The small molecule below binds the protein below.
Small molecule (SMILES): CC(=O)N[C@@H]1[C@@H](O)[C@H](O)[C@@H](CO)O[C@H]1O

Binding-site contacts:
Ligand atom O7 contacts residue SER60 of chain 1.B at 4.2 Å.
Ligand atom C3 contacts residue THR29 of chain 1.B at 4.1 Å.
Ligand atom O7 contacts residue PHE59 of chain 1.B at 2.5 Å (h-bond).
Ligand atom C7 contacts residue ASN30 of chain 1.B at 4.2 Å.
Ligand atom O7 contacts residue ASN30 of chain 1.B at 3.5 Å.
Ligand atom O6 contacts residue TYR28 of chain 1.B at 4.4 Å.
Ligand atom C4 contacts residue ASN61 of chain 1.B at 4.2 Å.
Ligand atom O6 contacts residue ASN61 of chain 1.B at 4.4 Å.
Ligand atom C7 contacts residue PHE59 of chain 1.B at 3.2 Å (hydrophobic).
Ligand atom C3 contacts residue ASN61 of chain 1.B at 3.8 Å.
Ligand atom O4 contacts residue THR29 of chain 1.B at 4.3 Å.
Ligand atom N2 contacts residue ASN30 of chain 1.B at 3.9 Å.
Ligand atom C1 contacts residue ASN61 of chain 1.B at 1.4 Å.
Ligand atom C3 contacts residue TYR28 of chain 1.B at 4.1 Å (hydrophobic).
Ligand atom O3 contacts residue ASN30 of chain 1.B at 4.2 Å.
Ligand atom O5 contacts residue ASN61 of chain 1.B at 2.3 Å (h-bond).
Ligand atom C8 contacts residue THR630 of chain 1.B at 4.1 Å.
Ligand atom N2 contacts residue ASN61 of chain 1.B at 3.0 Å (h-bond).
Ligand atom C2 contacts residue ASN61 of chain 1.B at 2.5 Å.
Ligand atom C6 contacts residue TYR28 of chain 1.B at 3.6 Å (hydrophobic).
Ligand atom O4 contacts residue TYR28 of chain 1.B at 2.9 Å.
Ligand atom O3 contacts residue THR29 of chain 1.B at 4.2 Å.
Ligand atom N2 contacts residue THR29 of chain 1.B at 4.1 Å.
Ligand atom C4 contacts residue TYR28 of chain 1.B at 3.7 Å (hydrophobic).
Ligand atom C7 contacts residue ASN61 of chain 1.B at 3.4 Å.
Ligand atom N2 contacts residue PHE59 of chain 1.B at 4.2 Å.
Ligand atom C8 contacts residue PHE59 of chain 1.B at 3.8 Å (hydrophobic).
Ligand atom C5 contacts residue ASN61 of chain 1.B at 3.6 Å.
Ligand atom C5 contacts residue TYR28 of chain 1.B at 3.5 Å (hydrophobic).
Ligand atom O7 contacts residue ASN61 of chain 1.B at 3.7 Å.
Ligand atom C8 contacts residue ASN61 of chain 1.B at 3.4 Å.
Ligand atom O5 contacts residue TYR28 of chain 1.B at 4.3 Å.

Sequence of chain 1.B:
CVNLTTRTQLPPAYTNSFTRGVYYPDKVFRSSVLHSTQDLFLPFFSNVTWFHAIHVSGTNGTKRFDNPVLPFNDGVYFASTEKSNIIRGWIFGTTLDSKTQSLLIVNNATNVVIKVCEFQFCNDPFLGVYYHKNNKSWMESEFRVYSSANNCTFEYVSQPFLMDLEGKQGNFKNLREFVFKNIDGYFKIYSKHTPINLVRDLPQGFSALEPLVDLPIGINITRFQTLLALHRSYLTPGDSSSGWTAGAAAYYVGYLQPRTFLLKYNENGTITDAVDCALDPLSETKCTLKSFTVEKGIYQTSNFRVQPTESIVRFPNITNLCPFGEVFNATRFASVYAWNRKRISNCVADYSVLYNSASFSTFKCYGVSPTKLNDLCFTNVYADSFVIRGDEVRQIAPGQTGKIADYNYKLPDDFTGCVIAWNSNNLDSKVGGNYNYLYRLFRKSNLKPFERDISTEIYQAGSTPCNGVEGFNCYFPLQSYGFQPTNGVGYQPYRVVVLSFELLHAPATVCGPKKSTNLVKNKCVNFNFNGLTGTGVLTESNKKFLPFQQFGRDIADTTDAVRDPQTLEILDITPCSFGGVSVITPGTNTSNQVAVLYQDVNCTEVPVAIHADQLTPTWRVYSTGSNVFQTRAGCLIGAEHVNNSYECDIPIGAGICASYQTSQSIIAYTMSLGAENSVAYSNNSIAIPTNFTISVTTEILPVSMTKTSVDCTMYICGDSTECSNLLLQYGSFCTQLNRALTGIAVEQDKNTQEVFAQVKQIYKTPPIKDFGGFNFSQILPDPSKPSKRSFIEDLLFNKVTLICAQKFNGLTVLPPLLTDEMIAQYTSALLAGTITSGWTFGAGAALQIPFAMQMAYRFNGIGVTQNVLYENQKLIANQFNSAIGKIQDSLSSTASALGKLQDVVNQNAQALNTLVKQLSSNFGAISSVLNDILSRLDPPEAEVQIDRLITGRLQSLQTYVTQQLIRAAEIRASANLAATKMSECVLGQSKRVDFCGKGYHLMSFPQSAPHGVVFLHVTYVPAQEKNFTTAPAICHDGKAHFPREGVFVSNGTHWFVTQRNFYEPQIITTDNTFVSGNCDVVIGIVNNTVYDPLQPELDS